Binding-site contacts:
Ligand atom O4' contacts residue PHE75 of chain 1.B at 3.2 Å.
Ligand atom N6 contacts residue ARG80 of chain 1.B at 3.5 Å (salt-bridge).
Ligand atom N1 contacts residue THR166 of chain 1.B at 3.5 Å (h-bond).
Ligand atom C3' contacts residue SER34 of chain 1.B at 3.3 Å.
Ligand atom N9 contacts residue PHE75 of chain 1.B at 3.6 Å.
Ligand atom C6 contacts residue ARG80 of chain 1.B at 3.5 Å.
Ligand atom O2A contacts residue ARG66 of chain 1.B at 2.7 Å (salt-bridge).
Ligand atom O1B contacts residue ILE106 of chain 1.B at 3.4 Å (h-bond).
Ligand atom O1A contacts residue PHE105 of chain 1.B at 3.2 Å.
Ligand atom C2 contacts residue ARG80 of chain 1.B at 3.6 Å.
Ligand atom O3B contacts residue PRO108 of chain 1.B at 3.1 Å.
Ligand atom C2' contacts residue LYS151 of chain 1.B at 3.6 Å.
Ligand atom N6 contacts residue GLU164 of chain 1.B at 2.9 Å (salt-bridge).
Ligand atom N1 contacts residue GLU164 of chain 1.B at 3.7 Å.
Ligand atom O2' contacts residue LEU153 of chain 1.B at 3.4 Å.
Ligand atom O3' contacts residue SER34 of chain 1.B at 2.8 Å (h-bond).
Ligand atom C6 contacts residue PHE165 of chain 1.B at 3.5 Å (hydrophobic).
Ligand atom C6 contacts residue GLU164 of chain 1.B at 3.7 Å.
Ligand atom O5' contacts residue PHE75 of chain 1.B at 3.4 Å.
Ligand atom N1 contacts residue ARG80 of chain 1.B at 2.9 Å (salt-bridge).
Ligand atom C2 contacts residue ILE106 of chain 1.B at 3.6 Å (hydrophobic).
Ligand atom O2A contacts residue ASN83 of chain 1.B at 3.0 Å (h-bond).
Ligand atom O1B contacts residue SER107 of chain 1.B at 2.9 Å (h-bond).
Ligand atom O2B contacts residue ASN83 of chain 1.B at 2.9 Å (h-bond).
Ligand atom O2B contacts residue ARG80 of chain 1.B at 3.5 Å.
Ligand atom C8 contacts residue PHE75 of chain 1.B at 3.6 Å (hydrophobic).
Ligand atom O2B contacts residue ARG66 of chain 1.B at 3.0 Å (salt-bridge).
Ligand atom O3B contacts residue ARG80 of chain 1.B at 2.8 Å (salt-bridge).
Ligand atom C4 contacts residue PHE75 of chain 1.B at 3.7 Å (hydrophobic).
Ligand atom O1B contacts residue ILE84 of chain 1.B at 3.6 Å.
Ligand atom C2' contacts residue LEU153 of chain 1.B at 3.4 Å (hydrophobic).
Ligand atom C5' contacts residue ILE106 of chain 1.B at 3.4 Å (hydrophobic).
Ligand atom O1A contacts residue ILE106 of chain 1.B at 2.7 Å (h-bond).
Ligand atom O2' contacts residue LYS151 of chain 1.B at 2.6 Å (salt-bridge).
Ligand atom N6 contacts residue LYS163 of chain 1.B at 3.5 Å (salt-bridge).
Ligand atom N7 contacts residue PHE75 of chain 1.B at 3.6 Å.
Ligand atom N1 contacts residue PHE165 of chain 1.B at 3.6 Å.
Ligand atom C2 contacts residue THR166 of chain 1.B at 3.5 Å.
Ligand atom O2A contacts residue PHE105 of chain 1.B at 3.4 Å.
Ligand atom N3 contacts residue ILE106 of chain 1.B at 3.6 Å.

This small molecule binds to this protein.
Small molecule (SMILES): Nc1ncnc2c1ncn2[C@@H]1O[C@H](CO[P](=O)(O)OS(=O)(=O)O)[C@@H](O)[C@H]1O

Sequence of chain 1.B:
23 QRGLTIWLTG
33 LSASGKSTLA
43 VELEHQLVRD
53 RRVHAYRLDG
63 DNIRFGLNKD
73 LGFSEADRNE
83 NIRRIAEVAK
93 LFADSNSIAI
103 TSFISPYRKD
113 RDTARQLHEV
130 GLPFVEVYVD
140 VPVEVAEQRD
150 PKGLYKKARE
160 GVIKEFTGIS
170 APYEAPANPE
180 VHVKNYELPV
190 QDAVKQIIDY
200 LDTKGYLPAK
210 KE